A small-molecule ligand and the protein it binds are described below.
Small molecule (SMILES): CC(=O)N[C@@H]1[C@@H](O)[C@H](O)[C@@H](CO)O[C@H]1O

Binding-site contacts:
Ligand atom C7 contacts residue ASN61 of chain 1.B at 3.2 Å.
Ligand atom C1 contacts residue ASN61 of chain 1.B at 1.4 Å.
Ligand atom C5 contacts residue TYR28 of chain 1.B at 3.9 Å (hydrophobic).
Ligand atom O5 contacts residue TYR28 of chain 1.B at 3.1 Å.
Ligand atom C5 contacts residue ASN61 of chain 1.B at 3.7 Å.
Ligand atom C8 contacts residue PHE59 of chain 1.B at 3.6 Å (hydrophobic).
Ligand atom O7 contacts residue ASN61 of chain 1.B at 3.1 Å (h-bond).
Ligand atom N2 contacts residue ASN61 of chain 1.B at 2.9 Å (h-bond).
Ligand atom C2 contacts residue ASN61 of chain 1.B at 2.5 Å.
Ligand atom C4 contacts residue ASN61 of chain 1.B at 4.2 Å.
Ligand atom O5 contacts residue ASN61 of chain 1.B at 2.4 Å (h-bond).
Ligand atom C6 contacts residue TYR28 of chain 1.B at 3.6 Å (hydrophobic).
Ligand atom C1 contacts residue TYR28 of chain 1.B at 3.9 Å (hydrophobic).
Ligand atom C8 contacts residue ASN61 of chain 1.B at 4.4 Å.
Ligand atom C3 contacts residue ASN61 of chain 1.B at 3.8 Å.

Sequence of chain 1.B:
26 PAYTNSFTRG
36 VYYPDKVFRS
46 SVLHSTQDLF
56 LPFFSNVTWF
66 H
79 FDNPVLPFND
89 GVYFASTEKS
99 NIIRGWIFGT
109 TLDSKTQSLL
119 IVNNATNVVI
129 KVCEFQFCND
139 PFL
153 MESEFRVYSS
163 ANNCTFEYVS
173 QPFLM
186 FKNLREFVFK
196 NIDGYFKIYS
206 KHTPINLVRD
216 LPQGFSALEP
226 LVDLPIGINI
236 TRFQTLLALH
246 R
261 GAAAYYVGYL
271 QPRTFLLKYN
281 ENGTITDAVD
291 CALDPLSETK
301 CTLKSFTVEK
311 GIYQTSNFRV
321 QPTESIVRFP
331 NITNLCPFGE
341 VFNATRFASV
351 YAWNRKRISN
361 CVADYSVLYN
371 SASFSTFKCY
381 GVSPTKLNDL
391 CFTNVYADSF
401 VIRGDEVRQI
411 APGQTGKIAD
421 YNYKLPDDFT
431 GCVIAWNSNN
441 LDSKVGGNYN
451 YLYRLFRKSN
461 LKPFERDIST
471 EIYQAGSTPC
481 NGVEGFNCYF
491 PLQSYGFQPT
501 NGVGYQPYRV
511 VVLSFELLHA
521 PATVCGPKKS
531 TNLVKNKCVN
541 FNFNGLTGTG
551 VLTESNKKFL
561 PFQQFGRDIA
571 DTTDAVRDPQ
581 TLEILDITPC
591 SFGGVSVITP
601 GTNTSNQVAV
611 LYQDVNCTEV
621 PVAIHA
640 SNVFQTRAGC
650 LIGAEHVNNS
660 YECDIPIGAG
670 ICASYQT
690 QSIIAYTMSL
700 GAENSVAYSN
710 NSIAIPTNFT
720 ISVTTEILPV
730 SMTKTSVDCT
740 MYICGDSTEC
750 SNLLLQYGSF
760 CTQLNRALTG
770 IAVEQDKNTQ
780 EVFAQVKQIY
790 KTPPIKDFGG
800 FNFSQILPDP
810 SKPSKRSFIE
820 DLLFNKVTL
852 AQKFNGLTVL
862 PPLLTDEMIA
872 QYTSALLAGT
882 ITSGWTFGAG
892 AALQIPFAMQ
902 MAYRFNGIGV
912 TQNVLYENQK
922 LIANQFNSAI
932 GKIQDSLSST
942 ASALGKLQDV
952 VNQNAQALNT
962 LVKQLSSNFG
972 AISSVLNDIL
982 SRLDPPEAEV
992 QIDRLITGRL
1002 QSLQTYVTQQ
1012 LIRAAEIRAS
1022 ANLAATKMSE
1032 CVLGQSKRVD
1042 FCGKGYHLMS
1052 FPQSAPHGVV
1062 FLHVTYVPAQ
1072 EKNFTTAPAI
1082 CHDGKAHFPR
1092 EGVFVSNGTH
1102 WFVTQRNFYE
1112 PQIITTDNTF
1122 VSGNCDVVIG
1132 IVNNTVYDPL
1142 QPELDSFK